The protein below binds the small molecule below.
Small molecule (SMILES): CC(=O)N[C@@H]1[C@@H](O)[C@H](O)[C@@H](CO)O[C@H]1O

Sequence of chain 1.A:
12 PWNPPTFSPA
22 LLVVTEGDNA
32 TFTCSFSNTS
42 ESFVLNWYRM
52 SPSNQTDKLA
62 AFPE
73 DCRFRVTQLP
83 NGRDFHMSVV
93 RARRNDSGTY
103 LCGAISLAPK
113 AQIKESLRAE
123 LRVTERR

Binding-site contacts:
Ligand atom O5 contacts residue ASN97 of chain 1.A at 2.4 Å (h-bond).
Ligand atom O3 contacts residue ASN97 of chain 1.A at 3.8 Å.
Ligand atom C4 contacts residue ASN97 of chain 1.A at 4.2 Å.
Ligand atom N2 contacts residue ARG95 of chain 1.A at 4.1 Å.
Ligand atom C2 contacts residue ASN97 of chain 1.A at 2.4 Å.
Ligand atom O4 contacts residue ARG95 of chain 1.A at 3.0 Å (salt-bridge).
Ligand atom C3 contacts residue ASN97 of chain 1.A at 3.6 Å.
Ligand atom N2 contacts residue ASN97 of chain 1.A at 3.3 Å (h-bond).
Ligand atom C5 contacts residue ARG95 of chain 1.A at 3.5 Å.
Ligand atom C1 contacts residue ARG95 of chain 1.A at 4.2 Å.
Ligand atom C6 contacts residue ARG95 of chain 1.A at 4.4 Å.
Ligand atom O7 contacts residue ASN97 of chain 1.A at 3.1 Å (h-bond).
Ligand atom C4 contacts residue ARG95 of chain 1.A at 3.8 Å.
Ligand atom C7 contacts residue ASN97 of chain 1.A at 3.6 Å.
Ligand atom C5 contacts residue ASN97 of chain 1.A at 3.6 Å.
Ligand atom O5 contacts residue ARG95 of chain 1.A at 4.4 Å.
Ligand atom C1 contacts residue ASN97 of chain 1.A at 1.4 Å.